The protein below binds the small molecule below.
Small molecule (SMILES): CC(=O)N[C@H]1[C@H](O[C@H]2[C@H](O)[C@@H](NC(C)=O)CO[C@@H]2CO)O[C@H](CO)[C@@H](O)[C@@H]1O

Sequence of chain 1.I:
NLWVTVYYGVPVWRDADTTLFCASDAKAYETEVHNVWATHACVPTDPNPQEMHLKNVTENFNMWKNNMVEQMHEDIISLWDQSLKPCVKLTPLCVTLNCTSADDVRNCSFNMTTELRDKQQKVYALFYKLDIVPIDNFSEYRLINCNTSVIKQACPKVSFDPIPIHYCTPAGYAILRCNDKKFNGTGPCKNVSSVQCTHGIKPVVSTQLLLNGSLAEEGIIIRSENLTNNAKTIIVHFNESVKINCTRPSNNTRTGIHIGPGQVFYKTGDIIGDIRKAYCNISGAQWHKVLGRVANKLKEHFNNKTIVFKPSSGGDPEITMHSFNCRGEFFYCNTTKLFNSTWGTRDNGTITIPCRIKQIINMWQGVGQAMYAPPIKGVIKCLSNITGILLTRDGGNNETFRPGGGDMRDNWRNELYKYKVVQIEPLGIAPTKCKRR

Binding-site contacts:
Ligand atom C1 contacts residue ASN177 of chain 1.I at 1.4 Å.
Ligand atom N2 contacts residue THR178 of chain 1.I at 3.6 Å.
Ligand atom C3 contacts residue ASN177 of chain 1.I at 3.8 Å.
Ligand atom C8 contacts residue VAL155 of chain 1.I at 3.9 Å (hydrophobic).
Ligand atom C5 contacts residue ASN177 of chain 1.I at 3.6 Å.
Ligand atom C7 contacts residue ASN177 of chain 1.I at 3.2 Å.
Ligand atom C1 contacts residue ILE174 of chain 1.I at 4.3 Å (hydrophobic).
Ligand atom C8 contacts residue THR178 of chain 1.I at 4.1 Å.
Ligand atom C7 contacts residue THR178 of chain 1.I at 4.4 Å.
Ligand atom C4 contacts residue ASN177 of chain 1.I at 4.2 Å.
Ligand atom C2 contacts residue ASN177 of chain 1.I at 2.5 Å.
Ligand atom O5 contacts residue ASN177 of chain 1.I at 2.3 Å (h-bond).
Ligand atom C6 contacts residue VAL155 of chain 1.I at 3.2 Å (hydrophobic).
Ligand atom C1 contacts residue ARG172 of chain 1.I at 4.1 Å.
Ligand atom C1 contacts residue THR178 of chain 1.I at 4.3 Å.
Ligand atom C5 contacts residue ARG172 of chain 1.I at 4.0 Å.
Ligand atom C6 contacts residue ARG172 of chain 1.I at 3.6 Å.
Ligand atom O5 contacts residue ARG172 of chain 1.I at 3.1 Å (salt-bridge).
Ligand atom C8 contacts residue ASN177 of chain 1.I at 3.4 Å.
Ligand atom O7 contacts residue ASN177 of chain 1.I at 4.2 Å.
Ligand atom O6 contacts residue ARG172 of chain 1.I at 3.3 Å (salt-bridge).
Ligand atom O6 contacts residue VAL155 of chain 1.I at 3.5 Å.
Ligand atom N2 contacts residue ASN177 of chain 1.I at 2.4 Å (h-bond).